Binding-site contacts:
Ligand atom O5 contacts residue SER52 of chain 1.A at 2.3 Å (h-bond).
Ligand atom C5 contacts residue SER52 of chain 1.A at 3.7 Å.
Ligand atom C5 contacts residue GLN49 of chain 1.A at 3.6 Å.
Ligand atom O6 contacts residue GLN49 of chain 1.A at 3.7 Å.
Ligand atom C3 contacts residue TYR68 of chain 1.A at 4.1 Å (hydrophobic).
Ligand atom O2 contacts residue PRO54 of chain 1.A at 3.7 Å.
Ligand atom O3 contacts residue TYR68 of chain 1.A at 4.5 Å.
Ligand atom O6 contacts residue TYR68 of chain 1.A at 4.3 Å.
Ligand atom O2 contacts residue SER52 of chain 1.A at 2.6 Å.
Ligand atom O4 contacts residue TYR68 of chain 1.A at 3.6 Å.
Ligand atom C3 contacts residue SER52 of chain 1.A at 3.8 Å.
Ligand atom C3 contacts residue PRO54 of chain 1.A at 4.4 Å (hydrophobic).
Ligand atom C2 contacts residue PRO54 of chain 1.A at 4.5 Å (hydrophobic).
Ligand atom C6 contacts residue GLN49 of chain 1.A at 3.4 Å.
Ligand atom C4 contacts residue TYR68 of chain 1.A at 4.1 Å (hydrophobic).
Ligand atom C5 contacts residue TYR68 of chain 1.A at 3.8 Å (hydrophobic).
Ligand atom C4 contacts residue SER52 of chain 1.A at 4.2 Å.
Ligand atom O5 contacts residue GLN49 of chain 1.A at 3.1 Å (h-bond).
Ligand atom C2 contacts residue SER52 of chain 1.A at 2.5 Å.
Ligand atom C1 contacts residue GLN49 of chain 1.A at 3.3 Å.
Ligand atom C1 contacts residue SER52 of chain 1.A at 1.4 Å.

Sequence of chain 1.A:
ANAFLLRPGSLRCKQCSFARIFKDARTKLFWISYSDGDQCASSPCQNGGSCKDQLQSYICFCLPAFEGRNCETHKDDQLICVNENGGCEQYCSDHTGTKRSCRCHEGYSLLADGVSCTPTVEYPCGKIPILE

This protein binds this small molecule.
Small molecule (SMILES): OC[C@H]1O[C@@H](O)[C@H](O)[C@@H](O)[C@@H]1O